Binding-site contacts:
Ligand atom C8 contacts residue VAL99 of chain 1.A at 3.6 Å (hydrophobic).
Ligand atom C2 contacts residue ALA108 of chain 1.A at 4.1 Å (hydrophobic).
Ligand atom O3 contacts residue ALA108 of chain 1.A at 4.2 Å.
Ligand atom O1 contacts residue VAL110 of chain 1.A at 3.3 Å (h-bond).
Ligand atom C7 contacts residue TRP64 of chain 1.A at 3.6 Å (hydrophobic).
Ligand atom O1 contacts residue TRP109 of chain 1.A at 3.7 Å.
Ligand atom O7 contacts residue ASN60 of chain 1.A at 2.9 Å (h-bond).
Ligand atom O7 contacts residue TRP64 of chain 1.A at 3.4 Å.
Ligand atom O5 contacts residue ASN60 of chain 1.A at 4.2 Å.
Ligand atom O6 contacts residue ASP53 of chain 1.A at 4.0 Å.
Ligand atom O7 contacts residue TRP109 of chain 1.A at 4.2 Å.
Ligand atom O1 contacts residue ALA108 of chain 1.A at 3.6 Å (h-bond).
Ligand atom C1 contacts residue ASN60 of chain 1.A at 4.3 Å.
Ligand atom O3 contacts residue TRP64 of chain 1.A at 4.2 Å.
Ligand atom N2 contacts residue TRP64 of chain 1.A at 4.2 Å.
Ligand atom O6 contacts residue ASN46 of chain 1.A at 3.9 Å.
Ligand atom O6 contacts residue ASN60 of chain 1.A at 4.1 Å.
Ligand atom C8 contacts residue ALA108 of chain 1.A at 3.9 Å (hydrophobic).
Ligand atom C1 contacts residue ALA108 of chain 1.A at 4.4 Å (hydrophobic).
Ligand atom O5 contacts residue ASP53 of chain 1.A at 4.0 Å.
Ligand atom C7 contacts residue ASN60 of chain 1.A at 4.1 Å.
Ligand atom N2 contacts residue ALA108 of chain 1.A at 3.2 Å (h-bond).
Ligand atom C4 contacts residue ASN60 of chain 1.A at 4.5 Å.
Ligand atom C7 contacts residue TRP109 of chain 1.A at 3.9 Å (hydrophobic).
Ligand atom O7 contacts residue ILE59 of chain 1.A at 3.5 Å.
Ligand atom N2 contacts residue TRP109 of chain 1.A at 4.2 Å.
Ligand atom O4 contacts residue TYR63 of chain 1.A at 4.3 Å.
Ligand atom O3 contacts residue TYR63 of chain 1.A at 3.8 Å.
Ligand atom O7 contacts residue GLN58 of chain 1.A at 4.0 Å.
Ligand atom C8 contacts residue TRP109 of chain 1.A at 3.5 Å (hydrophobic).
Ligand atom C2 contacts residue ASN60 of chain 1.A at 3.7 Å.
Ligand atom C7 contacts residue ALA108 of chain 1.A at 4.0 Å (hydrophobic).
Ligand atom C8 contacts residue TRP64 of chain 1.A at 3.7 Å (hydrophobic).
Ligand atom C3 contacts residue ALA108 of chain 1.A at 3.9 Å (hydrophobic).
Ligand atom C5 contacts residue VAL110 of chain 1.A at 4.4 Å (hydrophobic).

Sequence of chain 1.A:
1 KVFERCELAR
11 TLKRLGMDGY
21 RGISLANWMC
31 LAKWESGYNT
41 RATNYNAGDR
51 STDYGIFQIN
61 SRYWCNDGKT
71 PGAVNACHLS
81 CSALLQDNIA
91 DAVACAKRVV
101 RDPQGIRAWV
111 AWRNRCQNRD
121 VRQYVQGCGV

A protein and the small-molecule ligand that binds it are described below.
Small molecule (SMILES): CC(=O)N[C@@H]1[C@@H](O)[C@H](O)[C@@H](CO)O[C@@H]1O